Binding-site contacts:
Ligand atom O3G contacts residue THR143 of chain 1.H at 3.6 Å.
Ligand atom O6 contacts residue TYR222 of chain 1.H at 3.4 Å.
Ligand atom C2 contacts residue CYS12 of chain 1.H at 3.5 Å (hydrophobic).
Ligand atom PG contacts residue MG1 of chain 1.BA at 3.3 Å.
Ligand atom O2' contacts residue ASN204 of chain 1.H at 3.0 Å (h-bond).
Ligand atom C4 contacts residue CYS12 of chain 1.H at 3.5 Å (hydrophobic).
Ligand atom C6 contacts residue GLN15 of chain 1.H at 3.7 Å.
Ligand atom C5 contacts residue TYR222 of chain 1.H at 3.5 Å (hydrophobic).
Ligand atom C4 contacts residue TYR222 of chain 1.H at 3.7 Å (hydrophobic).
Ligand atom C6 contacts residue ASN226 of chain 1.H at 3.7 Å.
Ligand atom O6 contacts residue GLN15 of chain 1.H at 2.9 Å (h-bond).
Ligand atom N1 contacts residue ASN226 of chain 1.H at 2.9 Å (h-bond).
Ligand atom O1B contacts residue GLY10 of chain 1.H at 3.7 Å.
Ligand atom O1B contacts residue GLN11 of chain 1.H at 3.1 Å (h-bond).
Ligand atom O3' contacts residue ASP177 of chain 1.H at 3.3 Å.
Ligand atom O1G contacts residue MG1 of chain 1.BA at 3.6 Å.
Ligand atom O3G contacts residue ASN99 of chain 1.H at 3.0 Å (h-bond).
Ligand atom C1' contacts residue ASN204 of chain 1.H at 3.7 Å.
Ligand atom O2A contacts residue SER138 of chain 1.H at 3.6 Å (h-bond).
Ligand atom N1 contacts residue TYR222 of chain 1.H at 3.5 Å.
Ligand atom O1A contacts residue GLN11 of chain 1.H at 3.4 Å (h-bond).
Ligand atom O6 contacts residue ASN226 of chain 1.H at 3.7 Å.
Ligand atom N3 contacts residue CYS12 of chain 1.H at 3.3 Å (h-bond).
Ligand atom C3' contacts residue ASP177 of chain 1.H at 3.6 Å.
Ligand atom C5' contacts residue ASP177 of chain 1.H at 3.7 Å.
Ligand atom PG contacts residue ASN99 of chain 1.H at 3.6 Å.
Ligand atom O3B contacts residue ASN99 of chain 1.H at 3.5 Å (h-bond).
Ligand atom O2B contacts residue GLY144 of chain 1.H at 2.8 Å (h-bond).
Ligand atom O2B contacts residue THR143 of chain 1.H at 3.3 Å (h-bond).
Ligand atom O3B contacts residue THR143 of chain 1.H at 3.2 Å (h-bond).
Ligand atom O1G contacts residue ASN99 of chain 1.H at 3.6 Å (h-bond).
Ligand atom C6 contacts residue TYR222 of chain 1.H at 3.4 Å (hydrophobic).
Ligand atom PG contacts residue THR143 of chain 1.H at 3.4 Å.
Ligand atom N3 contacts residue ASN204 of chain 1.H at 3.2 Å (h-bond).
Ligand atom O1B contacts residue MG1 of chain 1.BA at 3.2 Å.
Ligand atom O2A contacts residue CYS12 of chain 1.H at 3.1 Å (h-bond).
Ligand atom O2G contacts residue THR143 of chain 1.H at 2.7 Å (h-bond).
Ligand atom C3A contacts residue GLY141 of chain 1.H at 3.7 Å.
Ligand atom O2A contacts residue GLN11 of chain 1.H at 3.1 Å (h-bond).
Ligand atom O2G contacts residue MG1 of chain 1.BA at 2.0 Å.

Sequence of chain 1.H:
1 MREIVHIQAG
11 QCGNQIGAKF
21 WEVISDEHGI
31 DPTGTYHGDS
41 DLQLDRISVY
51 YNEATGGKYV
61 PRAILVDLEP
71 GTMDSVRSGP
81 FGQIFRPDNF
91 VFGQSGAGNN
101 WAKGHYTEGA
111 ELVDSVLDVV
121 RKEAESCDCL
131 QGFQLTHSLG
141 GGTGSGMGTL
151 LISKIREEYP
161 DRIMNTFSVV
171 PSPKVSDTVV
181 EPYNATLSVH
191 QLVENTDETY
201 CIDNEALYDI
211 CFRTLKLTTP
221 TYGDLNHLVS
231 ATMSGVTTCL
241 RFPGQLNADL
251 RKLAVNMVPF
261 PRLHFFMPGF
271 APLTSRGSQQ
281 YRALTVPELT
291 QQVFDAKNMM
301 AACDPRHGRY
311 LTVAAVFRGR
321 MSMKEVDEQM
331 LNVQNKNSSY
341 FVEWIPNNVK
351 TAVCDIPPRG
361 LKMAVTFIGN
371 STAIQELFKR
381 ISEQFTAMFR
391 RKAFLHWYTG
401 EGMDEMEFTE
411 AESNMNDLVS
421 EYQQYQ

This protein binds this small molecule.
Small molecule (SMILES): Nc1nc2c(ncn2[C@@H]2O[C@H](CO[P](=O)(O)C[P](=O)(O)OP(=O)(O)O)[C@@H](O)[C@H]2O)c(=O)[nH]1